This protein binds this small molecule.
Small molecule (SMILES): O=C1N[C@H](c2c([C@H]3CCCN3)[nH]c3ccccc23)c2ccccc21

Sequence of chain 1.B:
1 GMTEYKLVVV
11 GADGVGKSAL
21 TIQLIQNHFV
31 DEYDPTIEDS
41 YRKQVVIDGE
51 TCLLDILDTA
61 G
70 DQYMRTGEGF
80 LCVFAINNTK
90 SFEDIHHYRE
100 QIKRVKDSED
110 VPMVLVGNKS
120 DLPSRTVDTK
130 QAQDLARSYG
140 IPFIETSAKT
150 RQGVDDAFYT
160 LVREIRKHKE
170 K

Binding-site contacts:
Ligand atom C13 contacts residue LEU57 of chain 1.B at 4.2 Å (hydrophobic).
Ligand atom C11 contacts residue LEU7 of chain 1.B at 3.8 Å (hydrophobic).
Ligand atom C11 contacts residue ASP55 of chain 1.B at 3.5 Å.
Ligand atom N1 contacts residue ASP55 of chain 1.B at 2.9 Å (salt-bridge).
Ligand atom C12 contacts residue VAL8 of chain 1.B at 3.5 Å (hydrophobic).
Ligand atom C16 contacts residue ASP55 of chain 1.B at 3.9 Å.
Ligand atom C13 contacts residue GLY76 of chain 1.B at 3.8 Å.
Ligand atom C5 contacts residue TYR72 of chain 1.B at 3.6 Å (hydrophobic).
Ligand atom N contacts residue THR75 of chain 1.B at 3.8 Å.
Ligand atom C17 contacts residue ASP55 of chain 1.B at 4.0 Å.
Ligand atom C12 contacts residue LEU7 of chain 1.B at 3.7 Å (hydrophobic).
Ligand atom C18 contacts residue SER40 of chain 1.B at 3.5 Å.
Ligand atom C14 contacts residue LEU57 of chain 1.B at 4.1 Å (hydrophobic).
Ligand atom C3 contacts residue TYR72 of chain 1.B at 4.0 Å (hydrophobic).
Ligand atom C11 contacts residue LYS6 of chain 1.B at 3.9 Å.
Ligand atom C13 contacts residue VAL8 of chain 1.B at 3.7 Å (hydrophobic).
Ligand atom C12 contacts residue GLY76 of chain 1.B at 4.2 Å.
Ligand atom C17 contacts residue SER40 of chain 1.B at 3.5 Å.
Ligand atom C6 contacts residue GLU38 of chain 1.B at 3.8 Å.
Ligand atom C4 contacts residue TYR72 of chain 1.B at 3.5 Å (hydrophobic).
Ligand atom C11 contacts residue LEU57 of chain 1.B at 3.7 Å (hydrophobic).
Ligand atom O contacts residue GLN71 of chain 1.B at 3.5 Å.
Ligand atom C10 contacts residue LEU57 of chain 1.B at 4.0 Å (hydrophobic).
Ligand atom C contacts residue THR75 of chain 1.B at 3.5 Å.
Ligand atom C14 contacts residue TYR72 of chain 1.B at 3.9 Å (hydrophobic).
Ligand atom N2 contacts residue ASP55 of chain 1.B at 2.9 Å (salt-bridge).
Ligand atom C6 contacts residue TYR72 of chain 1.B at 4.2 Å (hydrophobic).
Ligand atom O contacts residue THR75 of chain 1.B at 2.5 Å (h-bond).
Ligand atom C19 contacts residue ASP55 of chain 1.B at 3.5 Å.
Ligand atom C13 contacts residue THR75 of chain 1.B at 4.0 Å.
Ligand atom C10 contacts residue ASP55 of chain 1.B at 3.8 Å.
Ligand atom C14 contacts residue THR75 of chain 1.B at 3.7 Å.
Ligand atom C12 contacts residue LEU57 of chain 1.B at 3.9 Å (hydrophobic).
Ligand atom C7 contacts residue LEU57 of chain 1.B at 3.9 Å (hydrophobic).
Ligand atom C18 contacts residue ASP55 of chain 1.B at 4.2 Å.
Ligand atom C12 contacts residue LYS6 of chain 1.B at 3.8 Å.
Ligand atom C9 contacts residue ASP55 of chain 1.B at 3.8 Å.
Ligand atom C6 contacts residue LEU57 of chain 1.B at 3.8 Å (hydrophobic).
Ligand atom C4 contacts residue GLN71 of chain 1.B at 3.9 Å.
Ligand atom C13 contacts residue TYR72 of chain 1.B at 3.6 Å (hydrophobic).